Sequence of chain 1.A:
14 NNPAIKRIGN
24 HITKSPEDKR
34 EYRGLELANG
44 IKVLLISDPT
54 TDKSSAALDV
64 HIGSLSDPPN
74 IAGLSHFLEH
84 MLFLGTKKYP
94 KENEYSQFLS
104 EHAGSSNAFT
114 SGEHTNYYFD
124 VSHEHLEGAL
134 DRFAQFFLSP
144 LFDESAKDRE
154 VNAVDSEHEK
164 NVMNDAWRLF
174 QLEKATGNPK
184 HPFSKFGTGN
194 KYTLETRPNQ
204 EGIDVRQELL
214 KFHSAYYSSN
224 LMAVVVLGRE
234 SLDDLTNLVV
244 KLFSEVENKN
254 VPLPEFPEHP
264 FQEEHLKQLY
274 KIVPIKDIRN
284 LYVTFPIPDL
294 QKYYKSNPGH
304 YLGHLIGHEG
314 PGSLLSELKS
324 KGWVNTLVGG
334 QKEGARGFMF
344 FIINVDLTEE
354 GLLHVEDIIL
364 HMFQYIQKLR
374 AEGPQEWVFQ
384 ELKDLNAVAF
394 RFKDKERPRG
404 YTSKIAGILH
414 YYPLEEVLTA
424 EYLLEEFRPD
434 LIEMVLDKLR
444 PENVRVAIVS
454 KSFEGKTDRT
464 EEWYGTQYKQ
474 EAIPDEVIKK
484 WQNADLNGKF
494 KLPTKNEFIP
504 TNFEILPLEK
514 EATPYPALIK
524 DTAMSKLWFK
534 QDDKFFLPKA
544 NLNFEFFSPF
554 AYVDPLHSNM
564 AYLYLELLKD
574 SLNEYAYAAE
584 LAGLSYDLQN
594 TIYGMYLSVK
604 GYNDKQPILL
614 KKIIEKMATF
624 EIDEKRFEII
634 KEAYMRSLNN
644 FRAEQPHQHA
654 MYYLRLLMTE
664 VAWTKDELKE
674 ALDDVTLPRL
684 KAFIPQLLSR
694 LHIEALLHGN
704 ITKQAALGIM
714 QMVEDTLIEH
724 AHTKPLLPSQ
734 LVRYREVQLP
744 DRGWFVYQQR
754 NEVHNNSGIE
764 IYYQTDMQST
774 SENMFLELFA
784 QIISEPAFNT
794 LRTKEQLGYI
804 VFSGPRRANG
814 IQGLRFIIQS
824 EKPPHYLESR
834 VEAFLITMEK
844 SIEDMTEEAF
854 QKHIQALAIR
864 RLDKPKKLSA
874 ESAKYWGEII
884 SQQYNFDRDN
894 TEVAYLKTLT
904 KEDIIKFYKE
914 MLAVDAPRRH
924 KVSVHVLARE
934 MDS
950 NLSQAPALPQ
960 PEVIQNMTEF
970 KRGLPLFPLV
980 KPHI

Binding-site contacts:
Ligand atom C23 contacts residue SER109 of chain 1.A at 3.0 Å.
Ligand atom O38 contacts residue ZN1 of chain 1.C at 2.1 Å.
Ligand atom C03 contacts residue TYR802 of chain 1.A at 3.5 Å (hydrophobic).
Ligand atom C13 contacts residue PHE86 of chain 1.A at 3.5 Å (hydrophobic).
Ligand atom C34 contacts residue PHE791 of chain 1.A at 3.3 Å (hydrophobic).
Ligand atom N02 contacts residue ALA111 of chain 1.A at 2.7 Å (h-bond).
Ligand atom N36 contacts residue ARG795 of chain 1.A at 3.2 Å (salt-bridge).
Ligand atom C15 contacts residue ARG795 of chain 1.A at 3.3 Å.
Ligand atom C04 contacts residue ASN110 of chain 1.A at 3.1 Å.
Ligand atom C32 contacts residue PHE791 of chain 1.A at 3.5 Å (hydrophobic).
Ligand atom C11 contacts residue SER99 of chain 1.A at 3.1 Å.
Ligand atom C18 contacts residue ASN110 of chain 1.A at 3.1 Å.
Ligand atom N37 contacts residue ARG795 of chain 1.A at 3.0 Å (salt-bridge).
Ligand atom F33 contacts residue PHE791 of chain 1.A at 3.4 Å.
Ligand atom F31 contacts residue GLU788 of chain 1.A at 3.1 Å.
Ligand atom O01 contacts residue ALA111 of chain 1.A at 3.6 Å.
Ligand atom O01 contacts residue HIS79 of chain 1.A at 3.1 Å (h-bond).
Ligand atom O01 contacts residue GLU82 of chain 1.A at 2.7 Å (salt-bridge).
Ligand atom C16 contacts residue HIS83 of chain 1.A at 3.4 Å.
Ligand atom O35 contacts residue PHE791 of chain 1.A at 3.2 Å.
Ligand atom C11 contacts residue PHE791 of chain 1.A at 3.5 Å (hydrophobic).
Ligand atom O38 contacts residue HIS83 of chain 1.A at 3.3 Å (h-bond).
Ligand atom O38 contacts residue GLU160 of chain 1.A at 3.2 Å (salt-bridge).
Ligand atom C15 contacts residue HIS83 of chain 1.A at 3.6 Å.
Ligand atom O22 contacts residue ASN110 of chain 1.A at 2.7 Å (h-bond).
Ligand atom C03 contacts residue ALA111 of chain 1.A at 3.5 Å (hydrophobic).
Ligand atom O38 contacts residue TYR802 of chain 1.A at 2.9 Å (h-bond).
Ligand atom C03 contacts residue ZN1 of chain 1.C at 2.9 Å.
Ligand atom C04 contacts residue ALA111 of chain 1.A at 3.5 Å (hydrophobic).
Ligand atom C06 contacts residue ASN110 of chain 1.A at 3.4 Å.
Ligand atom F33 contacts residue SER99 of chain 1.A at 3.4 Å.
Ligand atom C04 contacts residue TYR802 of chain 1.A at 3.5 Å (hydrophobic).
Ligand atom C24 contacts residue SER109 of chain 1.A at 3.2 Å.
Ligand atom N02 contacts residue GLU82 of chain 1.A at 3.1 Å (salt-bridge).
Ligand atom C15 contacts residue GLU153 of chain 1.A at 3.6 Å.
Ligand atom N02 contacts residue ZN1 of chain 1.C at 3.1 Å.
Ligand atom C16 contacts residue ARG795 of chain 1.A at 3.4 Å.
Ligand atom C05 contacts residue ASN110 of chain 1.A at 3.6 Å.
Ligand atom O01 contacts residue ZN1 of chain 1.C at 2.7 Å.
Ligand atom C21 contacts residue ASN110 of chain 1.A at 3.4 Å.

This protein binds this small molecule.
Small molecule (SMILES): O=C(C[C@@H](Cc1ccc2ccccc2c1)n1cc([C@@H]2COCCN2C(=O)c2ccc(F)c(F)c2)nn1)NO